Binding-site contacts:
Ligand atom O3 contacts residue SER247 of chain 1.B at 3.8 Å.
Ligand atom C1 contacts residue PO41 of chain 1.L at 3.4 Å.
Ligand atom O6 contacts residue TYR264 of chain 1.B at 3.6 Å.
Ligand atom O1 contacts residue ASP121 of chain 1.B at 2.9 Å (salt-bridge).
Ligand atom O3 contacts residue ASP121 of chain 1.B at 3.0 Å (salt-bridge).
Ligand atom O1P contacts residue ARG243 of chain 1.A at 2.7 Å (salt-bridge).
Ligand atom P contacts residue TYR244 of chain 1.B at 3.8 Å.
Ligand atom O3P contacts residue TYR244 of chain 1.B at 2.5 Å (h-bond).
Ligand atom P contacts residue ASN212 of chain 1.B at 3.8 Å.
Ligand atom C2 contacts residue LYS274 of chain 1.B at 3.7 Å.
Ligand atom O3P contacts residue ARG243 of chain 1.A at 3.7 Å.
Ligand atom C4 contacts residue MET248 of chain 1.B at 3.7 Å (hydrophobic).
Ligand atom C6 contacts residue TYR244 of chain 1.B at 3.5 Å (hydrophobic).
Ligand atom O3P contacts residue TYR264 of chain 1.B at 3.6 Å.
Ligand atom O4 contacts residue TYR244 of chain 1.B at 4.0 Å.
Ligand atom P contacts residue TYR264 of chain 1.B at 3.7 Å.
Ligand atom O3 contacts residue MET248 of chain 1.B at 2.9 Å (h-bond).
Ligand atom O2P contacts residue TYR264 of chain 1.B at 2.7 Å (h-bond).
Ligand atom O2 contacts residue PO41 of chain 1.L at 2.9 Å (h-bond).
Ligand atom O3P contacts residue ASN212 of chain 1.B at 3.0 Å (h-bond).
Ligand atom C1 contacts residue GLU280 of chain 1.B at 3.8 Å.
Ligand atom O6 contacts residue TYR244 of chain 1.B at 4.0 Å.
Ligand atom P contacts residue ARG243 of chain 1.A at 3.9 Å.
Ligand atom C3 contacts residue MET248 of chain 1.B at 3.7 Å (hydrophobic).
Ligand atom C1 contacts residue LYS274 of chain 1.B at 3.4 Å.
Ligand atom O2P contacts residue TYR215 of chain 1.B at 2.7 Å (h-bond).
Ligand atom O3 contacts residue GLY122 of chain 1.B at 3.5 Å (h-bond).
Ligand atom O1 contacts residue PO41 of chain 1.L at 2.5 Å (h-bond).
Ligand atom O1 contacts residue MG1 of chain 1.I at 2.7 Å.
Ligand atom O6 contacts residue LYS274 of chain 1.B at 3.2 Å (salt-bridge).
Ligand atom C5 contacts residue LYS274 of chain 1.B at 3.7 Å.
Ligand atom O4 contacts residue GLY246 of chain 1.B at 3.8 Å.
Ligand atom O2 contacts residue GLY122 of chain 1.B at 3.8 Å.
Ligand atom O4 contacts residue MET248 of chain 1.B at 3.4 Å (h-bond).
Ligand atom O1 contacts residue GLU280 of chain 1.B at 2.7 Å (salt-bridge).
Ligand atom C6 contacts residue GLY246 of chain 1.B at 3.9 Å.
Ligand atom O1P contacts residue ASN212 of chain 1.B at 3.8 Å.
Ligand atom C4 contacts residue GLY246 of chain 1.B at 3.3 Å.
Ligand atom O5 contacts residue LYS274 of chain 1.B at 2.8 Å (salt-bridge).
Ligand atom C2 contacts residue PO41 of chain 1.L at 3.9 Å.

A protein and the small-molecule ligand that binds it are described below.
Small molecule (SMILES): O=P(O)(O)OC[C@H]1O[C@](O)(CO)[C@@H](O)[C@@H]1O

Sequence of chain 1.A:
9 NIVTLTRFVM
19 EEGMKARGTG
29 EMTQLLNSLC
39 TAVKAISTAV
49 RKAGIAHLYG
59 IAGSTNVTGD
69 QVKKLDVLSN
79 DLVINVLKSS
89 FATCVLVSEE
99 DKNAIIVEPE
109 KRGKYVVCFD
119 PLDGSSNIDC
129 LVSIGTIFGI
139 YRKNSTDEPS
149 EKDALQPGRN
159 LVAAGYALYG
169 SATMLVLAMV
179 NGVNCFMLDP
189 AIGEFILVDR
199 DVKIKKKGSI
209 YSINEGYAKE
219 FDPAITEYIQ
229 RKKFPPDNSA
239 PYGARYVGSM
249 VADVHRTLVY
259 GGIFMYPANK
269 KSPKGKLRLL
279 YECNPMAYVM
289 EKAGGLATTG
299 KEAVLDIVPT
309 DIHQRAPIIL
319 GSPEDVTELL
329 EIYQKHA

Sequence of chain 1.B:
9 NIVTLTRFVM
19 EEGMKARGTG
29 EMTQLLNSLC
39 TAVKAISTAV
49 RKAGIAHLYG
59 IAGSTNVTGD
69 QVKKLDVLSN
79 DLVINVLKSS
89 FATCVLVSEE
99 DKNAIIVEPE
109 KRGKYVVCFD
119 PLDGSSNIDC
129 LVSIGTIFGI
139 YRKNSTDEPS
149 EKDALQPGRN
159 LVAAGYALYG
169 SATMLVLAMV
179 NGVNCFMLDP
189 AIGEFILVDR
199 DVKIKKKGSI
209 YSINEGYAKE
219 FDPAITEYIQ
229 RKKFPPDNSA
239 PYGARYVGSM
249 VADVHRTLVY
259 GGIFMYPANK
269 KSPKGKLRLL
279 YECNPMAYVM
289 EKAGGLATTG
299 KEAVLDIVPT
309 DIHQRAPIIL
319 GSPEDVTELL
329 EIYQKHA